Binding-site contacts:
Ligand atom C08 contacts residue SER63 of chain 1.A at 4.5 Å.
Ligand atom C07 contacts residue ASN97 of chain 1.C at 4.4 Å.
Ligand atom C04 contacts residue TYR95 of chain 1.C at 4.0 Å (hydrophobic).
Ligand atom C08 contacts residue ASN97 of chain 1.C at 3.2 Å.
Ligand atom C07 contacts residue MET101 of chain 1.A at 3.9 Å (hydrophobic).
Ligand atom C09 contacts residue MET2 of chain 1.A at 3.5 Å (hydrophobic).
Ligand atom C07 contacts residue ILE64 of chain 1.A at 3.8 Å (hydrophobic).
Ligand atom C09 contacts residue ASN97 of chain 1.C at 3.5 Å.
Ligand atom C09 contacts residue HIS62 of chain 1.A at 4.3 Å.
Ligand atom C06 contacts residue SER63 of chain 1.A at 3.7 Å.
Ligand atom C02 contacts residue TYR36 of chain 1.A at 4.0 Å (hydrophobic).
Ligand atom C10 contacts residue VAL106 of chain 1.A at 3.9 Å (hydrophobic).
Ligand atom C06 contacts residue HIS62 of chain 1.A at 3.9 Å.
Ligand atom C08 contacts residue HIS62 of chain 1.A at 3.5 Å.
Ligand atom C04 contacts residue PRO1 of chain 1.A at 3.7 Å (hydrophobic).
Ligand atom C09 contacts residue VAL106 of chain 1.A at 3.5 Å (hydrophobic).
Ligand atom C07 contacts residue HIS62 of chain 1.A at 3.8 Å.
Ligand atom C07 contacts residue VAL106 of chain 1.A at 3.9 Å (hydrophobic).
Ligand atom C08 contacts residue MET2 of chain 1.A at 4.2 Å (hydrophobic).
Ligand atom C06 contacts residue ILE64 of chain 1.A at 3.6 Å (hydrophobic).
Ligand atom C09 contacts residue TYR95 of chain 1.C at 4.3 Å (hydrophobic).
Ligand atom C10 contacts residue MET2 of chain 1.A at 4.1 Å (hydrophobic).
Ligand atom C07 contacts residue SER63 of chain 1.A at 3.6 Å.
Ligand atom S01 contacts residue TYR36 of chain 1.A at 3.5 Å.
Ligand atom C02 contacts residue PRO1 of chain 1.A at 1.3 Å (hydrophobic).
Ligand atom C08 contacts residue VAL106 of chain 1.A at 3.7 Å (hydrophobic).
Ligand atom C04 contacts residue TYR36 of chain 1.A at 4.2 Å (hydrophobic).
Ligand atom C02 contacts residue MET2 of chain 1.A at 4.2 Å (hydrophobic).
Ligand atom C10 contacts residue TYR95 of chain 1.C at 3.9 Å (hydrophobic).
Ligand atom N03 contacts residue HIS62 of chain 1.A at 4.2 Å.
Ligand atom S01 contacts residue PRO1 of chain 1.A at 2.6 Å (h-bond).
Ligand atom C05 contacts residue HIS62 of chain 1.A at 4.4 Å.
Ligand atom C08 contacts residue MET101 of chain 1.A at 4.0 Å (hydrophobic).
Ligand atom C05 contacts residue VAL106 of chain 1.A at 4.5 Å (hydrophobic).
Ligand atom N03 contacts residue TYR36 of chain 1.A at 4.1 Å.
Ligand atom N03 contacts residue PRO1 of chain 1.A at 2.3 Å (h-bond).
Ligand atom S01 contacts residue LYS32 of chain 1.A at 3.8 Å.
Ligand atom N03 contacts residue MET2 of chain 1.A at 3.7 Å.

Sequence of chain 1.A:
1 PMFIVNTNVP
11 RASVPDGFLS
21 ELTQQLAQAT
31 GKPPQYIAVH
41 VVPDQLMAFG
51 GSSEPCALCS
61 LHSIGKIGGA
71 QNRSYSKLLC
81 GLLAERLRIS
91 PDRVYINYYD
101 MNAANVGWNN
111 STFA

This protein binds this small molecule.
Small molecule (SMILES): S=CNCc1ccccc1

Sequence of chain 1.C:
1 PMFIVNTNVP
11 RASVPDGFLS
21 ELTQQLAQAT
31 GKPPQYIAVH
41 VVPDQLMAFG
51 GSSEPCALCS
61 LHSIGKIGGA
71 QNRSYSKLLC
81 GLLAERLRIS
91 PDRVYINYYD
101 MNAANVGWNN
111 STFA